A small-molecule ligand and the protein it binds are described below.
Small molecule (SMILES): Oc1ccncc1

Sequence of chain 1.A:
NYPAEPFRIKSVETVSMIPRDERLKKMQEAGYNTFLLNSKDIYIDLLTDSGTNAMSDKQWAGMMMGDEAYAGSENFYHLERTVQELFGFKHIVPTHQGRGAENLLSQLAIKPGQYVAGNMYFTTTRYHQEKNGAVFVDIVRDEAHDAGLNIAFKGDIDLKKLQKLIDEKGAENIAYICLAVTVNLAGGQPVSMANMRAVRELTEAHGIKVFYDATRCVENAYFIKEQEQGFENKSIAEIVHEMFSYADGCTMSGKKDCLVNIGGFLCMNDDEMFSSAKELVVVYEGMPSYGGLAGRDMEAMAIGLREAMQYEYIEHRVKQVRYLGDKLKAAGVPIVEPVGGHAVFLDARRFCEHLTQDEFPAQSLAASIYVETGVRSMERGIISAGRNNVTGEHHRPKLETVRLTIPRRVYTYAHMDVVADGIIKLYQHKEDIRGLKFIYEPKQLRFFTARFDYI

Binding-site contacts:
Ligand atom O contacts residue GLN228 of chain 1.A at 4.1 Å.
Ligand atom C3 contacts residue GLU227 of chain 1.A at 4.2 Å.
Ligand atom N contacts residue ARG323 of chain 1.A at 3.7 Å.
Ligand atom C4 contacts residue ARG323 of chain 1.A at 4.3 Å.
Ligand atom C contacts residue GLU227 of chain 1.A at 4.2 Å.
Ligand atom O contacts residue GLU227 of chain 1.A at 4.1 Å.
Ligand atom C3 contacts residue ARG323 of chain 1.A at 3.5 Å.
Ligand atom C1 contacts residue GLU227 of chain 1.A at 4.4 Å.
Ligand atom C4 contacts residue GLU227 of chain 1.A at 4.0 Å.
Ligand atom C contacts residue GLN228 of chain 1.A at 4.4 Å.
Ligand atom C2 contacts residue GLN228 of chain 1.A at 4.2 Å.
Ligand atom C1 contacts residue GLN228 of chain 1.A at 3.9 Å.